Binding-site contacts:
Ligand atom C3 contacts residue ASN298 of chain 1.B at 3.8 Å.
Ligand atom O5 contacts residue PHE107 of chain 1.B at 4.5 Å.
Ligand atom O4 contacts residue PHE107 of chain 1.B at 4.4 Å.
Ligand atom C6 contacts residue PHE107 of chain 1.B at 3.6 Å (hydrophobic).
Ligand atom C5 contacts residue PHE107 of chain 1.B at 3.7 Å (hydrophobic).
Ligand atom C7 contacts residue ASN298 of chain 1.B at 3.5 Å.
Ligand atom O7 contacts residue ASN298 of chain 1.B at 4.4 Å.
Ligand atom O7 contacts residue THR109 of chain 1.B at 3.8 Å.
Ligand atom C4 contacts residue ASN298 of chain 1.B at 4.2 Å.
Ligand atom C2 contacts residue ASN298 of chain 1.B at 2.5 Å.
Ligand atom N2 contacts residue ASN298 of chain 1.B at 2.9 Å (h-bond).
Ligand atom C5 contacts residue ASN298 of chain 1.B at 3.7 Å.
Ligand atom C7 contacts residue THR109 of chain 1.B at 4.3 Å.
Ligand atom C1 contacts residue ASN298 of chain 1.B at 1.4 Å.
Ligand atom C8 contacts residue PHE107 of chain 1.B at 4.3 Å (hydrophobic).
Ligand atom O5 contacts residue ASN298 of chain 1.B at 2.4 Å (h-bond).
Ligand atom C8 contacts residue ASN298 of chain 1.B at 3.3 Å.
Ligand atom C8 contacts residue THR109 of chain 1.B at 4.3 Å.

Sequence of chain 1.B:
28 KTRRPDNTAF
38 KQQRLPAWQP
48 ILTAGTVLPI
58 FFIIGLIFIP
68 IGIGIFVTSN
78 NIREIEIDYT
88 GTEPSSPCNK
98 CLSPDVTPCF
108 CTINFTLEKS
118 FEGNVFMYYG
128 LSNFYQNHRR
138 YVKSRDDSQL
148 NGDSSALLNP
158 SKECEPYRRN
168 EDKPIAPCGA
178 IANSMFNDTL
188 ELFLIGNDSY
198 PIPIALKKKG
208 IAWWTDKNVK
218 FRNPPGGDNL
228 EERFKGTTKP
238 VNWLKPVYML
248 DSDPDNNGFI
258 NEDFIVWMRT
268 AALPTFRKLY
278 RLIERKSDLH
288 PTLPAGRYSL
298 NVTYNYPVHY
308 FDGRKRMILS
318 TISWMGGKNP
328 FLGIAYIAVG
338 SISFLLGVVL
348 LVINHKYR

A small-molecule ligand and the protein it binds are described below.
Small molecule (SMILES): CC(=O)N[C@@H]1[C@@H](O)[C@H](O)[C@@H](CO)O[C@H]1O